Sequence of chain 1.A:
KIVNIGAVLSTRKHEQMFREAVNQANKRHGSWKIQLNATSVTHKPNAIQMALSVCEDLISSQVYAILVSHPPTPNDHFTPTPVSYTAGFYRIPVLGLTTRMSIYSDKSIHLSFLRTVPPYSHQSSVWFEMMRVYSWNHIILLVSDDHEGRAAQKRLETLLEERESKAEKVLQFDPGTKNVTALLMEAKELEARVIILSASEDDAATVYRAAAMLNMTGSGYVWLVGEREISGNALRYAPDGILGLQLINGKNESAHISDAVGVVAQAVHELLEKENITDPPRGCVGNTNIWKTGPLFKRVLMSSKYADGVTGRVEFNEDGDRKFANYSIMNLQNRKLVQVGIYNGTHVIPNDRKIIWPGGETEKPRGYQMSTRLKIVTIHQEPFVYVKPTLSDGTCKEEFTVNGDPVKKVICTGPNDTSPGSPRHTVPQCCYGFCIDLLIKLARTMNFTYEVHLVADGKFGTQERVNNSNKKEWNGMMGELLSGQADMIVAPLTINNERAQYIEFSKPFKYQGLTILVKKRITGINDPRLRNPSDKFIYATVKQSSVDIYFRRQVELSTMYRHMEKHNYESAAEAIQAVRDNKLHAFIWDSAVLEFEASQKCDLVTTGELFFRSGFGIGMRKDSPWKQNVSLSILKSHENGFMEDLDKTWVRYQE

Binding-site contacts:
Ligand atom C5 contacts residue ASN276 of chain 1.A at 3.7 Å.
Ligand atom C1 contacts residue ASN276 of chain 1.A at 1.4 Å.
Ligand atom O5 contacts residue ALA279 of chain 1.A at 4.1 Å.
Ligand atom C3 contacts residue ASN276 of chain 1.A at 3.8 Å.
Ligand atom C6 contacts residue VAL334 of chain 1.A at 4.2 Å (hydrophobic).
Ligand atom C7 contacts residue ASN276 of chain 1.A at 3.5 Å.
Ligand atom C8 contacts residue ASN276 of chain 1.A at 4.5 Å.
Ligand atom O7 contacts residue ASN276 of chain 1.A at 3.4 Å (h-bond).
Ligand atom C4 contacts residue ASN276 of chain 1.A at 4.2 Å.
Ligand atom O5 contacts residue ASN276 of chain 1.A at 2.4 Å (h-bond).
Ligand atom O6 contacts residue VAL334 of chain 1.A at 4.0 Å.
Ligand atom N2 contacts residue ASN276 of chain 1.A at 2.9 Å (h-bond).
Ligand atom C2 contacts residue ASN276 of chain 1.A at 2.5 Å.

The small molecule below binds the protein below.
Small molecule (SMILES): CC(=O)N[C@@H]1[C@@H](O)[C@H](O)[C@@H](CO)O[C@H]1O